A small-molecule ligand and the protein it binds are described below.
Small molecule (SMILES): CC(=O)N[C@H]1[C@H](O[C@H]2[C@H](O)[C@@H](NC(C)=O)CO[C@@H]2CO)O[C@H](CO)[C@@H](O)[C@@H]1O

Sequence of chain 1.D:
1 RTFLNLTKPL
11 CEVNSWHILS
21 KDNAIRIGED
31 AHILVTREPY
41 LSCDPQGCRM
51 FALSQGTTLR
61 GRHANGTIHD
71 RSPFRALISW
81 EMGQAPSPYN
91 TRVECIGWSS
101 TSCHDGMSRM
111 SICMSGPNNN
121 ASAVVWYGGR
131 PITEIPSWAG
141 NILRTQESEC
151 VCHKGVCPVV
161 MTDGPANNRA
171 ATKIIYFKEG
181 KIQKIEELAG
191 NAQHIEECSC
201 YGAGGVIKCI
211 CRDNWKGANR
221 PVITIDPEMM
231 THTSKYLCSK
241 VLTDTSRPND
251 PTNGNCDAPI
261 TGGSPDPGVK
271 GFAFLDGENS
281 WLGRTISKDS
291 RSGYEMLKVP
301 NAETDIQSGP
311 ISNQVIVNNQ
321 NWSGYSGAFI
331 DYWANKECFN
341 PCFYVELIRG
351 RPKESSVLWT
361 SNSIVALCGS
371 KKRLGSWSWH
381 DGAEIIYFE

Binding-site contacts:
Ligand atom O4 contacts residue BMA1 of chain 1.W at 2.1 Å (h-bond).
Ligand atom C5 contacts residue BMA1 of chain 1.W at 4.3 Å.
Ligand atom C6 contacts residue GLY375 of chain 1.B at 4.0 Å.
Ligand atom C4 contacts residue BMA1 of chain 1.W at 3.0 Å.
Ligand atom O5 contacts residue GLY375 of chain 1.B at 3.2 Å.
Ligand atom C1 contacts residue ASN120 of chain 1.D at 2.5 Å.
Ligand atom C6 contacts residue LEU374 of chain 1.B at 3.0 Å (hydrophobic).
Ligand atom C5 contacts residue ASN120 of chain 1.D at 4.3 Å.
Ligand atom C6 contacts residue SER376 of chain 1.B at 4.2 Å.
Ligand atom O3 contacts residue BMA1 of chain 1.W at 3.1 Å (h-bond).
Ligand atom O7 contacts residue ASN14 of chain 1.B at 3.9 Å.
Ligand atom O6 contacts residue LEU374 of chain 1.B at 4.0 Å.
Ligand atom O6 contacts residue SER376 of chain 1.B at 3.2 Å (h-bond).
Ligand atom C5 contacts residue GLY375 of chain 1.B at 3.9 Å.
Ligand atom C1 contacts residue ASN313 of chain 1.B at 4.4 Å.
Ligand atom C3 contacts residue ASN313 of chain 1.B at 3.7 Å.
Ligand atom N2 contacts residue SER312 of chain 1.B at 4.4 Å.
Ligand atom C3 contacts residue BMA1 of chain 1.W at 3.5 Å.
Ligand atom O7 contacts residue ASN119 of chain 1.D at 4.3 Å.
Ligand atom C6 contacts residue BMA1 of chain 1.W at 4.2 Å.
Ligand atom C7 contacts residue ASN120 of chain 1.D at 2.9 Å.
Ligand atom O5 contacts residue ASN120 of chain 1.D at 3.4 Å (h-bond).
Ligand atom C2 contacts residue ASN120 of chain 1.D at 3.4 Å.
Ligand atom C2 contacts residue ASN313 of chain 1.B at 4.0 Å.
Ligand atom O3 contacts residue ILE311 of chain 1.B at 4.0 Å.
Ligand atom O7 contacts residue ASN313 of chain 1.B at 3.8 Å.
Ligand atom N2 contacts residue ASN120 of chain 1.D at 3.0 Å (h-bond).
Ligand atom C4 contacts residue ASN313 of chain 1.B at 4.1 Å.
Ligand atom O7 contacts residue ASN120 of chain 1.D at 3.2 Å (h-bond).
Ligand atom O4 contacts residue ASN313 of chain 1.B at 3.4 Å (h-bond).
Ligand atom N2 contacts residue ASN313 of chain 1.B at 3.1 Å (h-bond).
Ligand atom C7 contacts residue ASN313 of chain 1.B at 3.9 Å.
Ligand atom C8 contacts residue ARG373 of chain 1.B at 4.2 Å.
Ligand atom C5 contacts residue LEU374 of chain 1.B at 3.8 Å (hydrophobic).
Ligand atom C8 contacts residue ASN120 of chain 1.D at 3.5 Å.
Ligand atom O3 contacts residue ASN313 of chain 1.B at 3.7 Å.
Ligand atom O3 contacts residue SER312 of chain 1.B at 3.4 Å.
Ligand atom O5 contacts residue SER376 of chain 1.B at 3.6 Å.
Ligand atom C1 contacts residue GLY375 of chain 1.B at 3.7 Å.
Ligand atom O5 contacts residue LEU374 of chain 1.B at 4.0 Å.

Sequence of chain 1.B:
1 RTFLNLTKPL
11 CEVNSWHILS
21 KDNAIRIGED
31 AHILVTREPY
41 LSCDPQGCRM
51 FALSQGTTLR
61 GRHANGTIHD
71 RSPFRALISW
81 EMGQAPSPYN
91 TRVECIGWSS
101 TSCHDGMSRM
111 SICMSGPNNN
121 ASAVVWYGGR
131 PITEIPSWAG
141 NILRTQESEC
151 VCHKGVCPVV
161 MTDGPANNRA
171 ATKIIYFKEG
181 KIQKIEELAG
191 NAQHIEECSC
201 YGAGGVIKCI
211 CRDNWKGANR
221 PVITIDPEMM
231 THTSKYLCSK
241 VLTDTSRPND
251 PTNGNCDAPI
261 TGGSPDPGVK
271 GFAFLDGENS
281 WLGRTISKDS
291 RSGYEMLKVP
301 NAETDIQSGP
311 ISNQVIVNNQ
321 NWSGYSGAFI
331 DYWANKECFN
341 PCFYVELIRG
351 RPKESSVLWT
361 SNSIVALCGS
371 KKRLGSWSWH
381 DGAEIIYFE